Binding-site contacts:
Ligand atom C9 contacts residue MET440 of chain 3.B at 3.4 Å (hydrophobic).
Ligand atom C8 contacts residue MET440 of chain 3.B at 3.6 Å (hydrophobic).
Ligand atom C8 contacts residue IMP1 of chain 3.F at 3.8 Å.
Ligand atom C9 contacts residue GLY441 of chain 3.B at 3.8 Å.
Ligand atom C12 contacts residue SER301 of chain 3.B at 3.9 Å.
Ligand atom C1 contacts residue GLY352 of chain 3.B at 3.9 Å.
Ligand atom C16 contacts residue IMP1 of chain 3.F at 3.3 Å.
Ligand atom O2 contacts residue GLY352 of chain 3.B at 3.7 Å.
Ligand atom O6 contacts residue SER302 of chain 3.B at 2.6 Å (h-bond).
Ligand atom O5 contacts residue SER302 of chain 3.B at 3.1 Å (h-bond).
Ligand atom C10 contacts residue IMP1 of chain 3.F at 3.8 Å.
Ligand atom C1 contacts residue IMP1 of chain 3.F at 3.6 Å.
Ligand atom C10 contacts residue ASN329 of chain 3.B at 3.4 Å.
Ligand atom C3 contacts residue GLY441 of chain 3.B at 3.9 Å.
Ligand atom O3 contacts residue ASP300 of chain 3.B at 3.9 Å.
Ligand atom O1 contacts residue IMP1 of chain 3.F at 3.7 Å.
Ligand atom C7 contacts residue ARG348 of chain 3.B at 3.8 Å.
Ligand atom C7 contacts residue SER301 of chain 3.B at 3.4 Å.
Ligand atom C14 contacts residue IMP1 of chain 3.F at 3.7 Å.
Ligand atom C7 contacts residue ASP300 of chain 3.B at 3.8 Å.
Ligand atom O1 contacts residue GLY352 of chain 3.B at 3.4 Å (h-bond).
Ligand atom C7 contacts residue IMP1 of chain 3.F at 3.6 Å.
Ligand atom C17 contacts residue GLY441 of chain 3.B at 3.6 Å.
Ligand atom C16 contacts residue SER302 of chain 3.B at 3.5 Å.
Ligand atom C17 contacts residue IMP1 of chain 3.F at 3.6 Å.
Ligand atom O5 contacts residue SER301 of chain 3.B at 3.5 Å.
Ligand atom C12 contacts residue SER302 of chain 3.B at 3.8 Å.
Ligand atom O6 contacts residue GLN482 of chain 3.B at 3.2 Å (h-bond).
Ligand atom O1 contacts residue MET363 of chain 3.B at 3.8 Å.
Ligand atom O4 contacts residue IMP1 of chain 3.F at 3.0 Å.
Ligand atom C15 contacts residue SER302 of chain 3.B at 3.5 Å.
Ligand atom C6 contacts residue SER302 of chain 3.B at 3.5 Å.
Ligand atom C8 contacts residue ASP300 of chain 3.B at 3.5 Å.
Ligand atom C11 contacts residue SER302 of chain 3.B at 3.5 Å.
Ligand atom O4 contacts residue GLN482 of chain 3.B at 3.4 Å (h-bond).
Ligand atom O2 contacts residue GLY350 of chain 3.B at 3.3 Å (h-bond).
Ligand atom O2 contacts residue MET351 of chain 3.B at 3.2 Å.
Ligand atom C7 contacts residue ASN329 of chain 3.B at 3.6 Å.
Ligand atom C10 contacts residue GLY350 of chain 3.B at 3.2 Å.
Ligand atom C15 contacts residue IMP1 of chain 3.F at 3.3 Å.

A protein and the small-molecule ligand that binds it are described below.
Small molecule (SMILES): COc1c(C)c2c(c(O)c1C/C=C(\C)CCC(=O)O)C(=O)OC2

Sequence of chain 3.B:
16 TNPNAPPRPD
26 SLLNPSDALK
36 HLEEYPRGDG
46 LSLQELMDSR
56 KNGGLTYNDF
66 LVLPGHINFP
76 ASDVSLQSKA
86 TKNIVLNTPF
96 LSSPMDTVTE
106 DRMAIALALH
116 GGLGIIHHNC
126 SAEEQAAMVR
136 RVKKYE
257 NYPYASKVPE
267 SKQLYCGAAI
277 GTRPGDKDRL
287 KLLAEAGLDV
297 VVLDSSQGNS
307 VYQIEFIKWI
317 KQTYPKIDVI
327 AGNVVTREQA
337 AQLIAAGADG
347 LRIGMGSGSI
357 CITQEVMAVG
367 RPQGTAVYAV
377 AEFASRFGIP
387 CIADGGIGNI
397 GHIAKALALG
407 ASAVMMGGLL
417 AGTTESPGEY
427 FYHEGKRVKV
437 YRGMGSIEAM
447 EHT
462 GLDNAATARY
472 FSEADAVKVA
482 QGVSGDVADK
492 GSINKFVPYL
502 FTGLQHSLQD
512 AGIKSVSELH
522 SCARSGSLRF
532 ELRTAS